Sequence of chain 1.B:
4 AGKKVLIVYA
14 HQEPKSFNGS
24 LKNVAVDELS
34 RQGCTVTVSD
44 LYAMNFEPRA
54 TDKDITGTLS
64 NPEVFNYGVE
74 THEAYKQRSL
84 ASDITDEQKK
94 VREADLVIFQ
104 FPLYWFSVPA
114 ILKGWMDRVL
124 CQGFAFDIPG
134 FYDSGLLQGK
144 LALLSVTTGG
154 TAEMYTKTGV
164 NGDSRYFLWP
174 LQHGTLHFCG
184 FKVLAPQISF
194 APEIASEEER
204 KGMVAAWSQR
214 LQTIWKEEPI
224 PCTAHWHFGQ

This small molecule binds to this protein.
Small molecule (SMILES): CCN(CC)CCC[C@H](C)Nc1ccnc2cc(Cl)ccc12

Sequence of chain 1.A:
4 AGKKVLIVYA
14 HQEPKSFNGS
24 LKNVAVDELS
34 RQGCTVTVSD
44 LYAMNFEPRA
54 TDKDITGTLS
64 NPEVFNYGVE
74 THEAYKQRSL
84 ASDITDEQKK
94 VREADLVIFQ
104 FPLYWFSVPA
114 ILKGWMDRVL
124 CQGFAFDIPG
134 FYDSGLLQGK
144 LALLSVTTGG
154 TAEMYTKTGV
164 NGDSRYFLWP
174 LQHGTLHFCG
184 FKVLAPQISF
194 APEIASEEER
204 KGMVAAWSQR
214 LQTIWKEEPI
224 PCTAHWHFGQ

Binding-site contacts:
Ligand atom C2 contacts residue FAD1 of chain 1.H at 3.7 Å.
Ligand atom C17 contacts residue PHE134 of chain 1.A at 3.6 Å (hydrophobic).
Ligand atom C9 contacts residue PHE181 of chain 1.A at 3.5 Å (hydrophobic).
Ligand atom C2 contacts residue PHE181 of chain 1.A at 3.2 Å (hydrophobic).
Ligand atom C1 contacts residue PHE109 of chain 1.B at 3.5 Å (hydrophobic).
Ligand atom C6 contacts residue PHE129 of chain 1.A at 3.6 Å (hydrophobic).
Ligand atom C2 contacts residue PHE109 of chain 1.B at 3.7 Å (hydrophobic).
Ligand atom C18 contacts residue ASN164 of chain 1.B at 3.4 Å.
Ligand atom N2 contacts residue PHE181 of chain 1.A at 3.7 Å.
Ligand atom C1 contacts residue GLY177 of chain 1.A at 3.1 Å.
Ligand atom C5 contacts residue FAD1 of chain 1.H at 3.7 Å.
Ligand atom N2 contacts residue FAD1 of chain 1.H at 3.8 Å.
Ligand atom C10 contacts residue PHE181 of chain 1.A at 3.8 Å (hydrophobic).
Ligand atom C6 contacts residue FAD1 of chain 1.H at 3.7 Å.
Ligand atom C8 contacts residue TRP108 of chain 1.B at 3.3 Å (hydrophobic).
Ligand atom C18 contacts residue FAD1 of chain 1.H at 3.6 Å.
Ligand atom C3 contacts residue PHE181 of chain 1.A at 3.3 Å (hydrophobic).
Ligand atom N1 contacts residue GLY177 of chain 1.A at 3.2 Å (h-bond).
Ligand atom C3 contacts residue FAD1 of chain 1.H at 3.5 Å.
Ligand atom C1 contacts residue PHE181 of chain 1.A at 3.5 Å (hydrophobic).
Ligand atom N1 contacts residue PHE181 of chain 1.A at 3.5 Å.
Ligand atom C9 contacts residue FAD1 of chain 1.H at 3.4 Å.
Ligand atom C9 contacts residue TRP108 of chain 1.B at 3.5 Å (hydrophobic).
Ligand atom N1 contacts residue FAD1 of chain 1.H at 3.1 Å (h-bond).
Ligand atom CL contacts residue PHE129 of chain 1.A at 3.3 Å.
Ligand atom C16 contacts residue PHE134 of chain 1.A at 3.2 Å (hydrophobic).
Ligand atom C1 contacts residue FAD1 of chain 1.H at 3.3 Å.
Ligand atom CL contacts residue TRP108 of chain 1.B at 3.8 Å.
Ligand atom C7 contacts residue PHE129 of chain 1.A at 3.5 Å (hydrophobic).
Ligand atom C7 contacts residue FAD1 of chain 1.H at 3.4 Å.
Ligand atom C4 contacts residue FAD1 of chain 1.H at 3.5 Å.
Ligand atom C10 contacts residue ASN164 of chain 1.B at 3.6 Å.
Ligand atom C17 contacts residue PHE181 of chain 1.A at 3.7 Å (hydrophobic).
Ligand atom C18 contacts residue TYR158 of chain 1.B at 3.3 Å (hydrophobic).
Ligand atom C4 contacts residue PHE181 of chain 1.A at 3.4 Å (hydrophobic).
Ligand atom C8 contacts residue FAD1 of chain 1.H at 3.2 Å.
Ligand atom C11 contacts residue MET157 of chain 1.B at 3.8 Å (hydrophobic).
Ligand atom N1 contacts residue TRP108 of chain 1.B at 3.1 Å.
Ligand atom CL contacts residue FAD1 of chain 1.H at 3.3 Å.
Ligand atom C2 contacts residue ASN164 of chain 1.B at 3.8 Å.